Sequence of chain 24.C:
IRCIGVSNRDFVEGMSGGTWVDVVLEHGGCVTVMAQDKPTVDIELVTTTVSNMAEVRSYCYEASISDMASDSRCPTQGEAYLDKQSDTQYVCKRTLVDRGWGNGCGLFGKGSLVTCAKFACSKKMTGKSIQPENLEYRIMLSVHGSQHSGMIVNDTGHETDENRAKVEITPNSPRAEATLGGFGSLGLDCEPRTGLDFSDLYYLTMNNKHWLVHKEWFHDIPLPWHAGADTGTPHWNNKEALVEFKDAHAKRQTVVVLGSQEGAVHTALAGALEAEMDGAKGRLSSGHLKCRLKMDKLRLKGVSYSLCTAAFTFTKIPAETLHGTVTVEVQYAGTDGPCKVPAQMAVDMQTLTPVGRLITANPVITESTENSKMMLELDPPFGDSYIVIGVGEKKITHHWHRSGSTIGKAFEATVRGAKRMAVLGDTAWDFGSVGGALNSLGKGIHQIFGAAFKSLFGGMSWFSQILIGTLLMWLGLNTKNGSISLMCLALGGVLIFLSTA

Binding-site contacts:
Ligand atom C1 contacts residue THR156 of chain 24.C at 4.2 Å.
Ligand atom C1 contacts residue ASN154 of chain 24.C at 3.0 Å.
Ligand atom O5 contacts residue THR156 of chain 24.C at 4.0 Å.
Ligand atom C2 contacts residue ASN154 of chain 24.C at 3.6 Å.
Ligand atom C7 contacts residue ASN154 of chain 24.C at 2.2 Å.
Ligand atom O7 contacts residue VAL153 of chain 24.C at 4.1 Å.
Ligand atom O6 contacts residue THR156 of chain 24.C at 2.7 Å (h-bond).
Ligand atom N2 contacts residue ASN154 of chain 24.C at 3.2 Å (h-bond).
Ligand atom O7 contacts residue GLY150 of chain 24.C at 4.2 Å.
Ligand atom C8 contacts residue ASN154 of chain 24.C at 2.3 Å.
Ligand atom O5 contacts residue ASN154 of chain 24.C at 4.1 Å.
Ligand atom O7 contacts residue ASN154 of chain 24.C at 2.1 Å (h-bond).
Ligand atom C6 contacts residue THR156 of chain 24.C at 3.7 Å.
Ligand atom C5 contacts residue THR156 of chain 24.C at 4.1 Å.

A small-molecule ligand and the protein it binds are described below.
Small molecule (SMILES): CC(=O)N[C@H]1[C@H](O[C@H]2[C@H](O)[C@@H](NC(C)=O)CO[C@@H]2CO)O[C@H](CO)[C@@H](O)[C@@H]1O